Sequence of chain 1.A:
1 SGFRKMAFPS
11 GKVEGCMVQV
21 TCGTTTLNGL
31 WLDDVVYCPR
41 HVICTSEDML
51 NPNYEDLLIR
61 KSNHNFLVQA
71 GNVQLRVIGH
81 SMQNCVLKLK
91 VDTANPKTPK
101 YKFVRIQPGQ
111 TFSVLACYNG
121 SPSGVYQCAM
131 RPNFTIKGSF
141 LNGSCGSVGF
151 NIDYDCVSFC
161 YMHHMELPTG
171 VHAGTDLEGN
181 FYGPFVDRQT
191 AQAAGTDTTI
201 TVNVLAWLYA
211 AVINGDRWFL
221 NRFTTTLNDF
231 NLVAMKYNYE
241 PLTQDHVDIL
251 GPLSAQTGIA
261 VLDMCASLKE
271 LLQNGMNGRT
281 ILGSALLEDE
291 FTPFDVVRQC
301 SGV

Binding-site contacts:
Ligand atom C06 contacts residue ARG188 of chain 1.A at 3.4 Å.
Ligand atom O17 contacts residue MET165 of chain 1.A at 3.2 Å.
Ligand atom C06 contacts residue ASP187 of chain 1.A at 3.7 Å.
Ligand atom O28 contacts residue PHE140 of chain 1.A at 3.4 Å.
Ligand atom C19 contacts residue HIS164 of chain 1.A at 4.0 Å.
Ligand atom C10 contacts residue GLU166 of chain 1.A at 3.0 Å.
Ligand atom C02 contacts residue HIS164 of chain 1.A at 3.7 Å.
Ligand atom C25 contacts residue ASN142 of chain 1.A at 3.6 Å.
Ligand atom C24 contacts residue ASN142 of chain 1.A at 3.8 Å.
Ligand atom C11 contacts residue GLU166 of chain 1.A at 3.6 Å.
Ligand atom N26 contacts residue GLU166 of chain 1.A at 3.4 Å (salt-bridge).
Ligand atom N18 contacts residue CYS145 of chain 1.A at 2.8 Å (h-bond).
Ligand atom C16 contacts residue GLN189 of chain 1.A at 3.3 Å.
Ligand atom C15 contacts residue GLN189 of chain 1.A at 2.9 Å.
Ligand atom C13 contacts residue PRO168 of chain 1.A at 3.7 Å (hydrophobic).
Ligand atom O21 contacts residue CYS145 of chain 1.A at 2.5 Å (h-bond).
Ligand atom O21 contacts residue GLY143 of chain 1.A at 3.4 Å (h-bond).
Ligand atom C27 contacts residue HIS163 of chain 1.A at 3.6 Å.
Ligand atom O28 contacts residue GLU166 of chain 1.A at 3.6 Å.
Ligand atom C12 contacts residue GLU166 of chain 1.A at 3.6 Å.
Ligand atom O21 contacts residue SER144 of chain 1.A at 3.4 Å (h-bond).
Ligand atom C08 contacts residue MET165 of chain 1.A at 3.7 Å (hydrophobic).
Ligand atom O17 contacts residue GLU166 of chain 1.A at 3.0 Å (salt-bridge).
Ligand atom C27 contacts residue GLU166 of chain 1.A at 3.6 Å.
Ligand atom N26 contacts residue PHE140 of chain 1.A at 3.3 Å (h-bond).
Ligand atom O28 contacts residue HIS172 of chain 1.A at 3.7 Å.
Ligand atom O28 contacts residue HIS163 of chain 1.A at 2.6 Å (h-bond).
Ligand atom C19 contacts residue CYS145 of chain 1.A at 2.6 Å (hydrophobic).
Ligand atom N18 contacts residue MET165 of chain 1.A at 4.0 Å.
Ligand atom O28 contacts residue MET165 of chain 1.A at 3.9 Å.
Ligand atom C27 contacts residue PHE140 of chain 1.A at 4.0 Å (hydrophobic).
Ligand atom C03 contacts residue MET165 of chain 1.A at 3.9 Å (hydrophobic).
Ligand atom N18 contacts residue HIS164 of chain 1.A at 2.9 Å (h-bond).
Ligand atom C03 contacts residue HIS164 of chain 1.A at 3.5 Å.
Ligand atom C22 contacts residue CYS145 of chain 1.A at 3.1 Å (hydrophobic).
Ligand atom C04 contacts residue HIS41 of chain 1.A at 3.9 Å.
Ligand atom C22 contacts residue HIS163 of chain 1.A at 3.7 Å.
Ligand atom C20 contacts residue CYS145 of chain 1.A at 1.8 Å (hydrophobic).
Ligand atom C09 contacts residue GLU166 of chain 1.A at 3.8 Å.
Ligand atom C09 contacts residue GLN189 of chain 1.A at 4.0 Å.

A protein and the small-molecule ligand that binds it are described below.
Small molecule (SMILES): C#CC[C@H](NC(=O)/C=C/c1ccccc1)C(=O)N[C@H](C=O)C[C@@H]1CCNC1=O

Sequence of chain 2.A:
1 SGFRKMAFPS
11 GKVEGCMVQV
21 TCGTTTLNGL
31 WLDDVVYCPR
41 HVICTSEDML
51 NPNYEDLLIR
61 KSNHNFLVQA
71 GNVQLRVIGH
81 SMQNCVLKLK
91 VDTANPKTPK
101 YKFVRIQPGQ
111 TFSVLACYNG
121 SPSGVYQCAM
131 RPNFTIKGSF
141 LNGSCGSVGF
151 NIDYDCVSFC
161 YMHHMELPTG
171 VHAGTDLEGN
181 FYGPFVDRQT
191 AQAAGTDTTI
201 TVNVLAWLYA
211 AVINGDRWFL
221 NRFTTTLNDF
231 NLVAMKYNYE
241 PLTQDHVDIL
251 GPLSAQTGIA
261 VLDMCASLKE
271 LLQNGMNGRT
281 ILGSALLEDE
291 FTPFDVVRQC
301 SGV